Sequence of chain 1.C:
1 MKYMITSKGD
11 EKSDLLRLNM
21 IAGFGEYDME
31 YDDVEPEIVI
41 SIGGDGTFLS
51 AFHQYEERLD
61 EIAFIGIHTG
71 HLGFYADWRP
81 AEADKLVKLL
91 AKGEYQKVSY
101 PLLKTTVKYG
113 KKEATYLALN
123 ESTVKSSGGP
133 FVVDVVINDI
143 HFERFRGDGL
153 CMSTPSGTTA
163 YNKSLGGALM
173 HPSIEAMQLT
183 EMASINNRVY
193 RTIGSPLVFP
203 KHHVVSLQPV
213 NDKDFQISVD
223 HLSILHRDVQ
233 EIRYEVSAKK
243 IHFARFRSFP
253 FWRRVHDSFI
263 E

Sequence of chain 1.A:
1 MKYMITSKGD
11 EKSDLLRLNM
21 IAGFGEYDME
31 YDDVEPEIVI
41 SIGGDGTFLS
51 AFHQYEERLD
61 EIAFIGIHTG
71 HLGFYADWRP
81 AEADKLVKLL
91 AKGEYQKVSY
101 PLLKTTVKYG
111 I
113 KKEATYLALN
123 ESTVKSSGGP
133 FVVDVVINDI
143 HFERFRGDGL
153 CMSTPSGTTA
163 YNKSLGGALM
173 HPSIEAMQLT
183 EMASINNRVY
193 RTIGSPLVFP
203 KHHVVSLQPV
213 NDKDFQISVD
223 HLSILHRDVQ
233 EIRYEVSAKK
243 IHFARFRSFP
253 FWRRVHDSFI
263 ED

The small molecule below binds the protein below.
Small molecule (SMILES): Nc1ncnc2c1nc(SCC(=O)NCCc1ccccc1)n2[C@@H]1O[C@H](CO)[C@@H](O)[C@H]1O

Binding-site contacts:
Ligand atom C2' contacts residue TYR163 of chain 1.C at 3.8 Å (hydrophobic).
Ligand atom O2' contacts residue ALA162 of chain 1.C at 3.2 Å.
Ligand atom N3 contacts residue TYR163 of chain 1.C at 3.5 Å (h-bond).
Ligand atom C4 contacts residue TYR163 of chain 1.C at 3.8 Å (hydrophobic).
Ligand atom O3' contacts residue GLU123 of chain 1.C at 2.8 Å (salt-bridge).
Ligand atom O3' contacts residue LEU49 of chain 1.C at 3.8 Å.
Ligand atom C5 contacts residue TYR163 of chain 1.C at 3.5 Å (hydrophobic).
Ligand atom NAW contacts residue ASP150 of chain 1.A at 3.1 Å (salt-bridge).
Ligand atom N3 contacts residue ALA162 of chain 1.C at 3.7 Å.
Ligand atom C2' contacts residue GLU123 of chain 1.C at 3.4 Å.
Ligand atom N6 contacts residue ASP150 of chain 1.A at 3.4 Å (salt-bridge).
Ligand atom O5' contacts residue LEU49 of chain 1.C at 3.8 Å.
Ligand atom CBA contacts residue GLY131 of chain 1.A at 3.6 Å.
Ligand atom C3' contacts residue ASP222 of chain 1.C at 3.7 Å.
Ligand atom CAZ contacts residue PRO132 of chain 1.A at 3.6 Å (hydrophobic).
Ligand atom C2 contacts residue ALA162 of chain 1.C at 3.7 Å (hydrophobic).
Ligand atom O2' contacts residue TYR163 of chain 1.C at 3.4 Å (h-bond).
Ligand atom C2 contacts residue TYR163 of chain 1.C at 3.8 Å (hydrophobic).
Ligand atom N6 contacts residue ALA185 of chain 1.A at 3.0 Å (h-bond).
Ligand atom C2 contacts residue SER166 of chain 1.C at 3.6 Å.
Ligand atom N1 contacts residue SER166 of chain 1.C at 3.0 Å (h-bond).
Ligand atom CAY contacts residue GLY149 of chain 1.A at 3.7 Å.
Ligand atom C3' contacts residue GLU123 of chain 1.C at 3.3 Å.
Ligand atom CBE contacts residue GLY149 of chain 1.A at 3.8 Å.
Ligand atom O2' contacts residue ASN122 of chain 1.C at 3.0 Å (h-bond).
Ligand atom CAZ contacts residue GLY131 of chain 1.A at 3.5 Å.
Ligand atom N7 contacts residue TYR163 of chain 1.C at 3.5 Å.
Ligand atom CBA contacts residue PRO132 of chain 1.A at 3.8 Å (hydrophobic).
Ligand atom N7 contacts residue ASP150 of chain 1.A at 3.9 Å.
Ligand atom CAU contacts residue TYR163 of chain 1.C at 3.6 Å (hydrophobic).
Ligand atom N6 contacts residue GLY149 of chain 1.A at 3.8 Å.
Ligand atom O3' contacts residue ASN122 of chain 1.C at 3.3 Å (h-bond).
Ligand atom C6 contacts residue TYR163 of chain 1.C at 3.6 Å (hydrophobic).
Ligand atom CBE contacts residue PRO132 of chain 1.A at 3.7 Å (hydrophobic).
Ligand atom O3' contacts residue ASP222 of chain 1.C at 3.5 Å.
Ligand atom CAX contacts residue ASP150 of chain 1.A at 3.7 Å.
Ligand atom C6 contacts residue SER166 of chain 1.C at 3.9 Å.
Ligand atom CAY contacts residue GLY131 of chain 1.A at 3.2 Å.
Ligand atom N6 contacts residue TYR163 of chain 1.C at 3.7 Å.
Ligand atom O2' contacts residue GLU123 of chain 1.C at 2.6 Å (salt-bridge).